Sequence of chain 1.A:
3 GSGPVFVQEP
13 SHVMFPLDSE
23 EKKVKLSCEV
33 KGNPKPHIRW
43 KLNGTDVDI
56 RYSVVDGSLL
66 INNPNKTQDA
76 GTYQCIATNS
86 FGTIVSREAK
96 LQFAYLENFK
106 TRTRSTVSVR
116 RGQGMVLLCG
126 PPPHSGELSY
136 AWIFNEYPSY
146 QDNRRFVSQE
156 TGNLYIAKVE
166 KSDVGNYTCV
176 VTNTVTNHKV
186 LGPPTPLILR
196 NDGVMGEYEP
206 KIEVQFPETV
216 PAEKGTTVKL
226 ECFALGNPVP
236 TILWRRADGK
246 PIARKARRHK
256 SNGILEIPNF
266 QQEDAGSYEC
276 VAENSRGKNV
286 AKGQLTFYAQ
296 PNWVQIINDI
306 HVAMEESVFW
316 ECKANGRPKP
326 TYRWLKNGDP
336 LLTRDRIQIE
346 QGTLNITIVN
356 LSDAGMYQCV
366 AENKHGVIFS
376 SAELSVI

The small molecule below binds the protein below.
Small molecule (SMILES): CC(=O)N[C@@H]1[C@@H](O)[C@H](O)[C@@H](CO)O[C@H]1O

Binding-site contacts:
Ligand atom C3 contacts residue ASN45 of chain 1.A at 3.7 Å.
Ligand atom C1 contacts residue GLY76 of chain 1.A at 4.0 Å.
Ligand atom C2 contacts residue ALA75 of chain 1.A at 3.7 Å (hydrophobic).
Ligand atom N2 contacts residue ASN45 of chain 1.A at 2.8 Å (h-bond).
Ligand atom C4 contacts residue ASN45 of chain 1.A at 4.2 Å.
Ligand atom C8 contacts residue ASN45 of chain 1.A at 4.0 Å.
Ligand atom C2 contacts residue ASN45 of chain 1.A at 2.4 Å.
Ligand atom C1 contacts residue ASN45 of chain 1.A at 1.4 Å.
Ligand atom C1 contacts residue ALA75 of chain 1.A at 4.2 Å (hydrophobic).
Ligand atom C8 contacts residue ALA75 of chain 1.A at 3.9 Å (hydrophobic).
Ligand atom C5 contacts residue ASN45 of chain 1.A at 3.6 Å.
Ligand atom O7 contacts residue ASN45 of chain 1.A at 3.6 Å (h-bond).
Ligand atom C7 contacts residue ALA75 of chain 1.A at 3.8 Å (hydrophobic).
Ligand atom C7 contacts residue ASN45 of chain 1.A at 3.2 Å.
Ligand atom C3 contacts residue ALA75 of chain 1.A at 3.6 Å (hydrophobic).
Ligand atom N2 contacts residue GLY76 of chain 1.A at 4.3 Å.
Ligand atom C8 contacts residue LEU44 of chain 1.A at 3.5 Å (hydrophobic).
Ligand atom C8 contacts residue GLN73 of chain 1.A at 3.5 Å.
Ligand atom O3 contacts residue ALA75 of chain 1.A at 4.0 Å.
Ligand atom N2 contacts residue ALA75 of chain 1.A at 2.9 Å (h-bond).
Ligand atom O5 contacts residue ASN45 of chain 1.A at 2.4 Å (h-bond).